Sequence of chain 1.I:
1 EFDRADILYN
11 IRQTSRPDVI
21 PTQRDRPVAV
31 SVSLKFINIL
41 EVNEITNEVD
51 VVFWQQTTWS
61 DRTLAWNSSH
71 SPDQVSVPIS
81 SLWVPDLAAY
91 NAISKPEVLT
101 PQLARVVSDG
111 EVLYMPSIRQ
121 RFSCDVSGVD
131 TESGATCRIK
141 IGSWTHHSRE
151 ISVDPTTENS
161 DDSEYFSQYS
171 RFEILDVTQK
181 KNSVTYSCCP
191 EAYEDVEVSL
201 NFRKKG

Binding-site contacts:
Ligand atom C2 contacts residue CYS188 of chain 1.I at 4.3 Å (hydrophobic).
Ligand atom C7 contacts residue MET115 of chain 1.J at 3.6 Å (hydrophobic).
Ligand atom C10 contacts residue SER143 of chain 1.I at 4.2 Å.
Ligand atom C3 contacts residue CYS188 of chain 1.I at 4.0 Å (hydrophobic).
Ligand atom C2 contacts residue TRP144 of chain 1.I at 3.2 Å (hydrophobic).
Ligand atom C7 contacts residue TRP54 of chain 1.J at 4.3 Å (hydrophobic).
Ligand atom C10 contacts residue TRP144 of chain 1.I at 3.1 Å (hydrophobic).
Ligand atom C5 contacts residue TRP144 of chain 1.I at 4.2 Å (hydrophobic).
Ligand atom N1 contacts residue TRP144 of chain 1.I at 3.8 Å.
Ligand atom C8 contacts residue TRP54 of chain 1.J at 3.6 Å (hydrophobic).
Ligand atom C5 contacts residue THR145 of chain 1.I at 3.9 Å.
Ligand atom N1 contacts residue MET115 of chain 1.J at 3.7 Å.
Ligand atom C7 contacts residue CYS188 of chain 1.I at 4.2 Å (hydrophobic).
Ligand atom C9 contacts residue TYR90 of chain 1.I at 3.4 Å (hydrophobic).
Ligand atom C7 contacts residue TRP144 of chain 1.I at 4.2 Å (hydrophobic).
Ligand atom C6 contacts residue TRP144 of chain 1.I at 3.5 Å (hydrophobic).
Ligand atom C2 contacts residue MET115 of chain 1.J at 3.8 Å (hydrophobic).
Ligand atom C1 contacts residue TRP144 of chain 1.I at 3.2 Å (hydrophobic).
Ligand atom C4 contacts residue CYS189 of chain 1.I at 4.2 Å (hydrophobic).
Ligand atom C10 contacts residue TYR90 of chain 1.I at 3.3 Å (hydrophobic).
Ligand atom N1 contacts residue THR145 of chain 1.I at 3.9 Å.
Ligand atom C4 contacts residue LEU113 of chain 1.J at 3.7 Å (hydrophobic).
Ligand atom N2 contacts residue TYR90 of chain 1.I at 3.9 Å.
Ligand atom C3 contacts residue CYS189 of chain 1.I at 3.6 Å (hydrophobic).
Ligand atom C5 contacts residue LEU113 of chain 1.J at 4.1 Å (hydrophobic).
Ligand atom C9 contacts residue TRP144 of chain 1.I at 3.6 Å (hydrophobic).
Ligand atom C3 contacts residue MET115 of chain 1.J at 4.1 Å (hydrophobic).
Ligand atom C8 contacts residue TRP144 of chain 1.I at 3.7 Å (hydrophobic).
Ligand atom C4 contacts residue TRP144 of chain 1.I at 4.2 Å (hydrophobic).
Ligand atom C3 contacts residue TRP144 of chain 1.I at 3.8 Å (hydrophobic).
Ligand atom C10 contacts residue TYR186 of chain 1.I at 4.1 Å (hydrophobic).
Ligand atom C4 contacts residue THR145 of chain 1.I at 4.3 Å.
Ligand atom C6 contacts residue CYS188 of chain 1.I at 3.9 Å (hydrophobic).
Ligand atom C10 contacts residue TYR193 of chain 1.I at 3.4 Å (hydrophobic).
Ligand atom C6 contacts residue MET115 of chain 1.J at 4.2 Å (hydrophobic).
Ligand atom C3 contacts residue TYR193 of chain 1.I at 3.6 Å (hydrophobic).
Ligand atom C4 contacts residue TYR193 of chain 1.I at 4.0 Å (hydrophobic).
Ligand atom C3 contacts residue LEU113 of chain 1.J at 4.2 Å (hydrophobic).
Ligand atom C1 contacts residue MET115 of chain 1.J at 3.7 Å (hydrophobic).
Ligand atom N2 contacts residue TRP144 of chain 1.I at 2.6 Å (h-bond).

Sequence of chain 1.J:
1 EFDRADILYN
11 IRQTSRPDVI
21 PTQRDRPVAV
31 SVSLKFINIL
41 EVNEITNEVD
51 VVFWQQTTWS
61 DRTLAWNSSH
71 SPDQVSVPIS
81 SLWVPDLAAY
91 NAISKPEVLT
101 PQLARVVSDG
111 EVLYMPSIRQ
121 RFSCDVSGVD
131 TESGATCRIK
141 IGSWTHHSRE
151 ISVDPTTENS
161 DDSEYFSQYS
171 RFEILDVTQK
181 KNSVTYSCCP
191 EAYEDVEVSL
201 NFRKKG

The protein below binds the small molecule below.
Small molecule (SMILES): CN1CCC[C@H]1c1cccnc1